Sequence of chain 1.K:
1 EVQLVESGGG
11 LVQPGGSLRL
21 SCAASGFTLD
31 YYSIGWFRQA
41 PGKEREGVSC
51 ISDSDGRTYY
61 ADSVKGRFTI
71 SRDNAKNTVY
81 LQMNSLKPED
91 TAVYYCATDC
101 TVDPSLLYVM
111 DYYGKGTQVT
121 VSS

Binding-site contacts:
Ligand atom C7 contacts residue LEU106 of chain 1.K at 4.4 Å (hydrophobic).
Ligand atom C5 contacts residue THR280 of chain 1.C at 4.2 Å.
Ligand atom C4 contacts residue PRO104 of chain 1.K at 4.5 Å (hydrophobic).
Ligand atom O7 contacts residue ASN278 of chain 1.C at 3.8 Å.
Ligand atom O7 contacts residue SER105 of chain 1.K at 3.3 Å (h-bond).
Ligand atom C1 contacts residue THR280 of chain 1.C at 3.5 Å.
Ligand atom C1 contacts residue ASN278 of chain 1.C at 1.4 Å.
Ligand atom C3 contacts residue ASN278 of chain 1.C at 3.6 Å.
Ligand atom C5 contacts residue ASN278 of chain 1.C at 3.7 Å.
Ligand atom N2 contacts residue SER105 of chain 1.K at 3.8 Å.
Ligand atom C4 contacts residue ASN278 of chain 1.C at 4.1 Å.
Ligand atom O3 contacts residue GLU44 of chain 1.K at 3.9 Å.
Ligand atom N2 contacts residue ASN278 of chain 1.C at 2.7 Å (h-bond).
Ligand atom C2 contacts residue SER105 of chain 1.K at 3.2 Å.
Ligand atom C2 contacts residue THR280 of chain 1.C at 4.4 Å.
Ligand atom C3 contacts residue SER105 of chain 1.K at 4.5 Å.
Ligand atom O6 contacts residue PRO104 of chain 1.K at 4.3 Å.
Ligand atom C8 contacts residue ASN278 of chain 1.C at 4.5 Å.
Ligand atom O7 contacts residue VAL109 of chain 1.K at 4.3 Å.
Ligand atom C7 contacts residue ASN278 of chain 1.C at 3.4 Å.
Ligand atom O5 contacts residue THR280 of chain 1.C at 4.1 Å.
Ligand atom C7 contacts residue TYR108 of chain 1.K at 3.9 Å (hydrophobic).
Ligand atom C7 contacts residue SER105 of chain 1.K at 3.8 Å.
Ligand atom C8 contacts residue TYR108 of chain 1.K at 3.7 Å (hydrophobic).
Ligand atom C4 contacts residue SER105 of chain 1.K at 4.5 Å.
Ligand atom C1 contacts residue SER105 of chain 1.K at 3.3 Å.
Ligand atom O7 contacts residue TYR108 of chain 1.K at 3.3 Å (h-bond).
Ligand atom C8 contacts residue THR265 of chain 1.C at 4.0 Å.
Ligand atom O7 contacts residue LEU107 of chain 1.K at 3.6 Å (h-bond).
Ligand atom O5 contacts residue SER105 of chain 1.K at 3.6 Å.
Ligand atom O6 contacts residue SER105 of chain 1.K at 2.8 Å (h-bond).
Ligand atom O3 contacts residue TYR108 of chain 1.K at 3.5 Å.
Ligand atom C8 contacts residue VAL264 of chain 1.C at 3.7 Å (hydrophobic).
Ligand atom C6 contacts residue SER105 of chain 1.K at 4.1 Å.
Ligand atom C2 contacts residue ASN278 of chain 1.C at 2.2 Å.
Ligand atom O5 contacts residue ASN278 of chain 1.C at 2.4 Å (h-bond).
Ligand atom O4 contacts residue GLU44 of chain 1.K at 3.8 Å.
Ligand atom O7 contacts residue LEU106 of chain 1.K at 3.4 Å.

The protein below binds the small molecule below.
Small molecule (SMILES): CC(=O)N[C@@H]1[C@@H](O)[C@H](O)[C@@H](CO)O[C@H]1O

Sequence of chain 1.C:
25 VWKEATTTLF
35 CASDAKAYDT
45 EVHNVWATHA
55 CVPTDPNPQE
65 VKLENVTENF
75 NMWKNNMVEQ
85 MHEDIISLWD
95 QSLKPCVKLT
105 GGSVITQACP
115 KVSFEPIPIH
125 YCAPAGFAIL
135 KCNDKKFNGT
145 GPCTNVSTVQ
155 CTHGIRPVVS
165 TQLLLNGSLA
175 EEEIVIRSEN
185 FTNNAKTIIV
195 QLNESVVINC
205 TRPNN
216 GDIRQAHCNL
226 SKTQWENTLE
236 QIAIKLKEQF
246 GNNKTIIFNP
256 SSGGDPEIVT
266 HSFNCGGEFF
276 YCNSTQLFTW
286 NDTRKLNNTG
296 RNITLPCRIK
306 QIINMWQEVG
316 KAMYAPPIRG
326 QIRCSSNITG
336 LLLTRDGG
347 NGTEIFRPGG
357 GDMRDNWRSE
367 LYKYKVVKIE